The protein below binds the small molecule below.
Small molecule (SMILES): CC(=O)N[C@@H]1[C@@H](O)[C@H](O)[C@@H](CO)O[C@H]1O

Binding-site contacts:
Ligand atom C7 contacts residue PRO31 of chain 10.B at 3.2 Å (hydrophobic).
Ligand atom O7 contacts residue ASN70 of chain 10.B at 3.5 Å (h-bond).
Ligand atom C1 contacts residue ASN70 of chain 10.B at 1.4 Å.
Ligand atom O7 contacts residue PRO31 of chain 10.B at 3.0 Å (h-bond).
Ligand atom C2 contacts residue PRO31 of chain 10.B at 4.0 Å (hydrophobic).
Ligand atom N2 contacts residue PRO31 of chain 10.B at 2.8 Å (h-bond).
Ligand atom C1 contacts residue ARG33 of chain 10.B at 4.1 Å.
Ligand atom O3 contacts residue PRO31 of chain 10.B at 4.2 Å.
Ligand atom C5 contacts residue ARG33 of chain 10.B at 3.9 Å.
Ligand atom C2 contacts residue ASN70 of chain 10.B at 2.5 Å.
Ligand atom C4 contacts residue ASN70 of chain 10.B at 4.2 Å.
Ligand atom C3 contacts residue PRO31 of chain 10.B at 4.1 Å (hydrophobic).
Ligand atom C3 contacts residue ASN70 of chain 10.B at 3.8 Å.
Ligand atom C8 contacts residue ASN70 of chain 10.B at 3.9 Å.
Ligand atom O7 contacts residue SER71 of chain 10.B at 4.4 Å.
Ligand atom O5 contacts residue ARG33 of chain 10.B at 4.3 Å.
Ligand atom C7 contacts residue ASN70 of chain 10.B at 3.4 Å.
Ligand atom O5 contacts residue ASN70 of chain 10.B at 2.4 Å (h-bond).
Ligand atom O6 contacts residue ARG33 of chain 10.B at 3.0 Å (salt-bridge).
Ligand atom N2 contacts residue ASN70 of chain 10.B at 2.9 Å (h-bond).
Ligand atom C6 contacts residue ARG33 of chain 10.B at 3.7 Å.
Ligand atom N2 contacts residue ASN32 of chain 10.B at 4.2 Å.
Ligand atom C5 contacts residue ASN70 of chain 10.B at 3.7 Å.

Sequence of chain 10.B:
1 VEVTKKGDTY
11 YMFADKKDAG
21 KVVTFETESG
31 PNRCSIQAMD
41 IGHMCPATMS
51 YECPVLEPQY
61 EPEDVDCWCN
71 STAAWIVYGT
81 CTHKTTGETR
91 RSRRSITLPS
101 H